This protein binds this small molecule.
Small molecule (SMILES): CC1=C(CC/C(C)=C/CC/C(C)=C/CCC2=CC(=O)O[C@@H]2O)C(C)(C)CCC1

Binding-site contacts:
Ligand atom C16 contacts residue PHE47 of chain 1.C at 3.8 Å (hydrophobic).
Ligand atom C19 contacts residue ILE92 of chain 1.C at 3.1 Å (hydrophobic).
Ligand atom C22 contacts residue CYS54 of chain 1.C at 2.5 Å (hydrophobic).
Ligand atom O1 contacts residue CYS54 of chain 1.C at 3.3 Å (h-bond).
Ligand atom O2 contacts residue CYS54 of chain 1.C at 1.5 Å (h-bond).
Ligand atom C17 contacts residue CYS54 of chain 1.C at 3.6 Å (hydrophobic).
Ligand atom C9 contacts residue GLY120 of chain 1.C at 3.9 Å.
Ligand atom O2 contacts residue SER51 of chain 1.C at 4.0 Å.
Ligand atom C25 contacts residue PHE105 of chain 1.C at 3.2 Å (hydrophobic).
Ligand atom C13 contacts residue PHE121 of chain 1.C at 3.6 Å (hydrophobic).
Ligand atom C21 contacts residue CYS54 of chain 1.C at 2.7 Å (hydrophobic).
Ligand atom C21 contacts residue PHE105 of chain 1.C at 3.9 Å (hydrophobic).
Ligand atom C24 contacts residue SER106 of chain 1.C at 3.9 Å.
Ligand atom C24 contacts residue ILE92 of chain 1.C at 3.4 Å (hydrophobic).
Ligand atom C23 contacts residue CYS54 of chain 1.C at 1.9 Å (hydrophobic).
Ligand atom C15 contacts residue LEU88 of chain 1.C at 3.5 Å (hydrophobic).
Ligand atom C24 contacts residue CYS54 of chain 1.C at 3.7 Å (hydrophobic).
Ligand atom O1 contacts residue SER106 of chain 1.C at 3.1 Å (h-bond).
Ligand atom O2 contacts residue LEU50 of chain 1.C at 2.8 Å (h-bond).
Ligand atom C25 contacts residue ARG95 of chain 1.C at 3.6 Å.
Ligand atom O3 contacts residue PHE105 of chain 1.C at 2.1 Å.
Ligand atom C24 contacts residue ARG95 of chain 1.C at 3.5 Å.
Ligand atom C10 contacts residue PHE47 of chain 1.C at 3.7 Å (hydrophobic).
Ligand atom C4 contacts residue VAL214 of chain 1.C at 3.2 Å (hydrophobic).
Ligand atom C14 contacts residue SER51 of chain 1.C at 3.5 Å.
Ligand atom O1 contacts residue LEU50 of chain 1.C at 3.9 Å.
Ligand atom C19 contacts residue LEU88 of chain 1.C at 3.3 Å (hydrophobic).
Ligand atom C25 contacts residue SER106 of chain 1.C at 2.8 Å.
Ligand atom C11 contacts residue LEU85 of chain 1.C at 3.0 Å (hydrophobic).
Ligand atom C19 contacts residue CYS54 of chain 1.C at 3.9 Å (hydrophobic).
Ligand atom C24 contacts residue PHE105 of chain 1.C at 3.7 Å (hydrophobic).
Ligand atom C22 contacts residue PHE18 of chain 1.C at 4.0 Å (hydrophobic).
Ligand atom O3 contacts residue ARG95 of chain 1.C at 3.5 Å (salt-bridge).
Ligand atom O3 contacts residue SER106 of chain 1.C at 1.9 Å (h-bond).
Ligand atom C8 contacts residue PHE47 of chain 1.C at 3.2 Å (hydrophobic).
Ligand atom C5 contacts residue VAL214 of chain 1.C at 2.7 Å (hydrophobic).
Ligand atom C11 contacts residue GLY210 of chain 1.C at 3.8 Å.
Ligand atom C12 contacts residue PHE47 of chain 1.C at 3.8 Å (hydrophobic).
Ligand atom C14 contacts residue LEU88 of chain 1.C at 3.5 Å (hydrophobic).
Ligand atom C23 contacts residue SER106 of chain 1.C at 3.6 Å.

Sequence of chain 1.C:
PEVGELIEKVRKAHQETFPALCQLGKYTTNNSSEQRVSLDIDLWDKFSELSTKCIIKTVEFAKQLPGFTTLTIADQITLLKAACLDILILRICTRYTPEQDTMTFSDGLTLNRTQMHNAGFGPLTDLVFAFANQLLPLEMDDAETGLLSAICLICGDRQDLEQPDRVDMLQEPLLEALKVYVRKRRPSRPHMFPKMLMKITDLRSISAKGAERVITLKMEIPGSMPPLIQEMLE